Sequence of chain 1.C:
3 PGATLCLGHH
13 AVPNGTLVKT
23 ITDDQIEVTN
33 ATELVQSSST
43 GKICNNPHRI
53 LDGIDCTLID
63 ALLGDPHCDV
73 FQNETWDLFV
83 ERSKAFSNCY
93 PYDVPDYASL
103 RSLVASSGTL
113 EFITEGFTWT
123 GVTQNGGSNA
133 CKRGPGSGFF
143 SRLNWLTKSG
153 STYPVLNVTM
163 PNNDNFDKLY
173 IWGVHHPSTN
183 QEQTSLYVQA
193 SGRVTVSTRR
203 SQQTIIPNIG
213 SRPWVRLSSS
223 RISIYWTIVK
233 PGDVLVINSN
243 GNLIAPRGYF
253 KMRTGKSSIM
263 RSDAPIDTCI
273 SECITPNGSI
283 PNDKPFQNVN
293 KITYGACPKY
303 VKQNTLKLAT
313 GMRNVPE

A small-molecule ligand and the protein it binds are described below.
Small molecule (SMILES): CC(=O)N[C@@H]1[C@@H](O)[C@H](O)[C@@H](CO)O[C@H]1O

Binding-site contacts:
Ligand atom C7 contacts residue ASN32 of chain 1.C at 3.3 Å.
Ligand atom N2 contacts residue ASN32 of chain 1.C at 2.9 Å (h-bond).
Ligand atom C5 contacts residue ASN32 of chain 1.C at 3.7 Å.
Ligand atom C4 contacts residue ASN32 of chain 1.C at 4.2 Å.
Ligand atom O7 contacts residue THR31 of chain 1.C at 4.1 Å.
Ligand atom C8 contacts residue ASN32 of chain 1.C at 4.3 Å.
Ligand atom C3 contacts residue ASN32 of chain 1.C at 3.8 Å.
Ligand atom O7 contacts residue ASN32 of chain 1.C at 3.4 Å (h-bond).
Ligand atom C8 contacts residue THR31 of chain 1.C at 4.1 Å.
Ligand atom C7 contacts residue THR31 of chain 1.C at 4.3 Å.
Ligand atom O5 contacts residue ASN32 of chain 1.C at 2.4 Å (h-bond).
Ligand atom C1 contacts residue ASN32 of chain 1.C at 1.5 Å.
Ligand atom C2 contacts residue ASN32 of chain 1.C at 2.4 Å.